A protein and the small-molecule ligand that binds it are described below.
Small molecule (SMILES): O=c1[nH]c2cc(C(F)(F)F)c(N3CCOCC3)cc2n(CP(=O)(O)O)c1=O

Binding-site contacts:
Ligand atom OAA contacts residue THR471 of chain 1.B at 3.1 Å (h-bond).
Ligand atom CAS contacts residue TYR723 of chain 1.B at 3.9 Å (hydrophobic).
Ligand atom FAG contacts residue TYR396 of chain 1.B at 3.6 Å.
Ligand atom CAZ contacts residue GLU696 of chain 1.B at 3.5 Å.
Ligand atom PBA contacts residue SER645 of chain 1.B at 3.4 Å.
Ligand atom CAS contacts residue TYR441 of chain 1.B at 3.8 Å (hydrophobic).
Ligand atom OAE contacts residue GLY644 of chain 1.B at 3.9 Å.
Ligand atom CAW contacts residue TYR441 of chain 1.B at 3.8 Å (hydrophobic).
Ligand atom OAD contacts residue GLU696 of chain 1.B at 3.8 Å.
Ligand atom FAH contacts residue GLU393 of chain 1.B at 3.8 Å.
Ligand atom FAG contacts residue TYR723 of chain 1.B at 3.2 Å.
Ligand atom CAS contacts residue GLU696 of chain 1.B at 3.5 Å.
Ligand atom OAD contacts residue SER645 of chain 1.B at 2.7 Å (h-bond).
Ligand atom FAF contacts residue GLU696 of chain 1.B at 2.5 Å.
Ligand atom FAH contacts residue MET699 of chain 1.B at 4.0 Å.
Ligand atom FAH contacts residue TYR441 of chain 1.B at 3.7 Å.
Ligand atom OAA contacts residue ARG476 of chain 1.B at 2.8 Å (salt-bridge).
Ligand atom OAB contacts residue ARG476 of chain 1.B at 3.6 Å (salt-bridge).
Ligand atom CAK contacts residue MET699 of chain 1.B at 3.9 Å (hydrophobic).
Ligand atom CAJ contacts residue TYR441 of chain 1.B at 3.9 Å (hydrophobic).
Ligand atom FAG contacts residue PRO469 of chain 1.B at 3.8 Å.
Ligand atom OAE contacts residue SER645 of chain 1.B at 3.1 Å (h-bond).
Ligand atom CAL contacts residue THR677 of chain 1.B at 3.5 Å.
Ligand atom CAM contacts residue GLU696 of chain 1.B at 3.6 Å.
Ligand atom FAF contacts residue TYR723 of chain 1.B at 3.2 Å.
Ligand atom CAJ contacts residue GLU696 of chain 1.B at 4.0 Å.
Ligand atom CAV contacts residue TYR441 of chain 1.B at 3.9 Å (hydrophobic).
Ligand atom CAT contacts residue TYR441 of chain 1.B at 4.0 Å (hydrophobic).
Ligand atom CAR contacts residue GLU696 of chain 1.B at 3.9 Å.
Ligand atom OAQ contacts residue THR677 of chain 1.B at 3.1 Å (h-bond).
Ligand atom NAY contacts residue TYR441 of chain 1.B at 4.0 Å.
Ligand atom NAP contacts residue PRO469 of chain 1.B at 3.4 Å (h-bond).
Ligand atom CAZ contacts residue TYR723 of chain 1.B at 3.6 Å (hydrophobic).
Ligand atom OAC contacts residue SER645 of chain 1.B at 3.1 Å (h-bond).
Ligand atom CAJ contacts residue TYR723 of chain 1.B at 3.5 Å (hydrophobic).
Ligand atom NAP contacts residue THR471 of chain 1.B at 3.4 Å (h-bond).
Ligand atom FAF contacts residue MET699 of chain 1.B at 3.6 Å.
Ligand atom FAF contacts residue THR698 of chain 1.B at 3.9 Å.
Ligand atom CAT contacts residue THR471 of chain 1.B at 3.3 Å.
Ligand atom OAC contacts residue GLY644 of chain 1.B at 3.6 Å.

Sequence of chain 1.B:
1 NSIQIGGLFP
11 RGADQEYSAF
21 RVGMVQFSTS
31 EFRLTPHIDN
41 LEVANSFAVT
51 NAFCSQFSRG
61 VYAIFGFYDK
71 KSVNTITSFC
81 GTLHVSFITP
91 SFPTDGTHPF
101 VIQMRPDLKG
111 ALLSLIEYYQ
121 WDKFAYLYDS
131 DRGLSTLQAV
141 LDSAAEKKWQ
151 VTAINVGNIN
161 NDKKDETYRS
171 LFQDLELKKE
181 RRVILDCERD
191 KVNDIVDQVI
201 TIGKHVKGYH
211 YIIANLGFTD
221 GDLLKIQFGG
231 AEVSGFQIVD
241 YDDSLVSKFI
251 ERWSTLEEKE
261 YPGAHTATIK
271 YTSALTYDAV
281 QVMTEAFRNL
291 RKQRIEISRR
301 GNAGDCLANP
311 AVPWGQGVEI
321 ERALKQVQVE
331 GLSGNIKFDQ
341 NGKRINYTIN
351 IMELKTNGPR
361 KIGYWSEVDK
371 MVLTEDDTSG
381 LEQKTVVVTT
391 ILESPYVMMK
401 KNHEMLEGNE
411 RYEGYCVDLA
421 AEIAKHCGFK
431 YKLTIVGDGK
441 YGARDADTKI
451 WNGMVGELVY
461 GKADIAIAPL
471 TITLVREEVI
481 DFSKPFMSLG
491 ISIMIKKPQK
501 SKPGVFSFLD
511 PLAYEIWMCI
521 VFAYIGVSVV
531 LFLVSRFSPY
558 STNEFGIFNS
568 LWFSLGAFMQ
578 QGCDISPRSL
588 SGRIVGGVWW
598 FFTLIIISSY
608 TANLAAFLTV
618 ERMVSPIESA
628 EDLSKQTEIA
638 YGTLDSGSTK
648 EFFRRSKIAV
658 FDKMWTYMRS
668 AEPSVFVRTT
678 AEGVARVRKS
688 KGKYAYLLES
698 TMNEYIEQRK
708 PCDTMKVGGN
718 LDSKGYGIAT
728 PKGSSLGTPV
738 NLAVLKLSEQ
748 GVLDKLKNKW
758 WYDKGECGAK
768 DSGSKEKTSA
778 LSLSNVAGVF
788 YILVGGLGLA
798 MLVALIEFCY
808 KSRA